A small-molecule ligand and the protein it binds are described below.
Small molecule (SMILES): O=[N+]([O-])c1ccc(O[C@@H]2O[C@H](CO)[C@@H](O)[C@H](O)[C@H]2F)c([N+](=O)[O-])c1

Sequence of chain 1.B:
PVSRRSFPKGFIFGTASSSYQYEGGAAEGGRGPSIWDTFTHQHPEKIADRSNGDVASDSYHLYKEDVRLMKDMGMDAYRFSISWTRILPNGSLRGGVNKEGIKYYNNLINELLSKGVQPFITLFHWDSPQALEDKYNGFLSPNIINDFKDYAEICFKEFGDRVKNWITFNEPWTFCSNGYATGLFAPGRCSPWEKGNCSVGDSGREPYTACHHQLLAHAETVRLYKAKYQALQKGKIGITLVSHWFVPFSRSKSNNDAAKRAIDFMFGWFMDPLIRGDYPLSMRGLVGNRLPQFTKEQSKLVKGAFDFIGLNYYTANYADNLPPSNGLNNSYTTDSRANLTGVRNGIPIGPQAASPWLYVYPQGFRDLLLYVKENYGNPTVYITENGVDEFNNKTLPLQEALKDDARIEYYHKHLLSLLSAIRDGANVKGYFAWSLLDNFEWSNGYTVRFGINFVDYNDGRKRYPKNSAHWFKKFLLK

Binding-site contacts:
Ligand atom O4 contacts residue GLU468 of chain 1.B at 2.7 Å (salt-bridge).
Ligand atom C5 contacts residue GLU412 of chain 1.B at 3.5 Å.
Ligand atom O4 contacts residue TRP461 of chain 1.B at 3.0 Å.
Ligand atom O11 contacts residue TRP469 of chain 1.B at 3.2 Å.
Ligand atom C5 contacts residue TRP461 of chain 1.B at 3.4 Å (hydrophobic).
Ligand atom O12 contacts residue PHE212 of chain 1.B at 3.6 Å.
Ligand atom C1 contacts residue GLU198 of chain 1.B at 3.1 Å.
Ligand atom O6 contacts residue TRP384 of chain 1.B at 3.3 Å.
Ligand atom N1 contacts residue GLU468 of chain 1.B at 3.4 Å (salt-bridge).
Ligand atom F contacts residue GLU198 of chain 1.B at 3.1 Å.
Ligand atom C5 contacts residue TYR341 of chain 1.B at 3.2 Å (hydrophobic).
Ligand atom C15 contacts residue GLU198 of chain 1.B at 3.7 Å.
Ligand atom C6 contacts residue TRP461 of chain 1.B at 3.5 Å (hydrophobic).
Ligand atom O12 contacts residue GLU468 of chain 1.B at 3.3 Å (salt-bridge).
Ligand atom C2 contacts residue GLU412 of chain 1.B at 3.3 Å.
Ligand atom C4 contacts residue TRP469 of chain 1.B at 3.7 Å (hydrophobic).
Ligand atom O3 contacts residue TRP469 of chain 1.B at 3.0 Å (h-bond).
Ligand atom C1 contacts residue GLU412 of chain 1.B at 3.2 Å.
Ligand atom O3 contacts residue HIS152 of chain 1.B at 2.9 Å (h-bond).
Ligand atom C11 contacts residue GLU198 of chain 1.B at 3.4 Å.
Ligand atom C6 contacts residue GLU468 of chain 1.B at 3.4 Å.
Ligand atom C6 contacts residue PHE477 of chain 1.B at 3.6 Å (hydrophobic).
Ligand atom O6 contacts residue GLU468 of chain 1.B at 2.9 Å (salt-bridge).
Ligand atom O1 contacts residue GLU198 of chain 1.B at 3.4 Å (salt-bridge).
Ligand atom F contacts residue HIS152 of chain 1.B at 3.6 Å.
Ligand atom O5 contacts residue GLU412 of chain 1.B at 2.8 Å (salt-bridge).
Ligand atom C6 contacts residue TYR341 of chain 1.B at 3.7 Å (hydrophobic).
Ligand atom O4 contacts residue TRP469 of chain 1.B at 3.4 Å (h-bond).
Ligand atom O11 contacts residue GLU468 of chain 1.B at 3.0 Å (salt-bridge).
Ligand atom O3 contacts residue GLN48 of chain 1.B at 2.6 Å (h-bond).
Ligand atom F contacts residue ASN197 of chain 1.B at 3.0 Å.
Ligand atom O22 contacts residue HIS271 of chain 1.B at 3.7 Å.
Ligand atom C2 contacts residue GLU198 of chain 1.B at 3.6 Å.
Ligand atom O4 contacts residue GLN48 of chain 1.B at 2.9 Å (h-bond).
Ligand atom C4 contacts residue GLU468 of chain 1.B at 3.7 Å.
Ligand atom O22 contacts residue TRP200 of chain 1.B at 3.1 Å.
Ligand atom F contacts residue GLU412 of chain 1.B at 2.6 Å.
Ligand atom O5 contacts residue TYR341 of chain 1.B at 2.8 Å (h-bond).
Ligand atom C3 contacts residue GLU412 of chain 1.B at 3.5 Å.
Ligand atom C16 contacts residue GLU198 of chain 1.B at 2.8 Å.